Binding-site contacts:
Ligand atom C2 contacts residue THR115 of chain 1.B at 3.9 Å.
Ligand atom C1 contacts residue GLY116 of chain 1.B at 3.2 Å.
Ligand atom C12 contacts residue ILE100 of chain 1.B at 3.1 Å (hydrophobic).
Ligand atom N22 contacts residue VAL37 of chain 1.B at 4.5 Å.
Ligand atom SE1 contacts residue ASN102 of chain 1.B at 4.3 Å.
Ligand atom C11 contacts residue MET39 of chain 1.B at 4.4 Å (hydrophobic).
Ligand atom N22 contacts residue LEU68 of chain 1.B at 3.8 Å.
Ligand atom N22 contacts residue TYR82 of chain 1.B at 3.4 Å.
Ligand atom C22 contacts residue PHE35 of chain 1.B at 4.3 Å (hydrophobic).
Ligand atom C22 contacts residue TYR82 of chain 1.B at 4.1 Å (hydrophobic).
Ligand atom C2 contacts residue GLY116 of chain 1.B at 3.8 Å.
Ligand atom C12 contacts residue ASN102 of chain 1.B at 4.1 Å.
Ligand atom C4 contacts residue PHE35 of chain 1.B at 4.5 Å (hydrophobic).
Ligand atom C3 contacts residue ILE21 of chain 1.B at 4.3 Å (hydrophobic).
Ligand atom N21 contacts residue VAL37 of chain 1.B at 3.5 Å.
Ligand atom SE1 contacts residue PHE35 of chain 1.B at 4.4 Å.
Ligand atom C13 contacts residue ILE100 of chain 1.B at 4.1 Å (hydrophobic).
Ligand atom C3 contacts residue PHE35 of chain 1.B at 4.2 Å (hydrophobic).
Ligand atom C22 contacts residue PHE55 of chain 1.B at 4.2 Å (hydrophobic).
Ligand atom SE1 contacts residue VAL80 of chain 1.B at 4.4 Å.
Ligand atom C25 contacts residue VAL37 of chain 1.B at 4.1 Å (hydrophobic).
Ligand atom N22 contacts residue PHE55 of chain 1.B at 3.1 Å.
Ligand atom C24 contacts residue PHE35 of chain 1.B at 4.3 Å (hydrophobic).
Ligand atom C2 contacts residue ILE21 of chain 1.B at 4.2 Å (hydrophobic).
Ligand atom C11 contacts residue ILE100 of chain 1.B at 3.4 Å (hydrophobic).
Ligand atom C1 contacts residue ILE100 of chain 1.B at 4.0 Å (hydrophobic).
Ligand atom C22 contacts residue VAL37 of chain 1.B at 4.5 Å (hydrophobic).
Ligand atom C13 contacts residue ASN102 of chain 1.B at 3.6 Å.
Ligand atom C1 contacts residue MET114 of chain 1.B at 3.9 Å (hydrophobic).
Ligand atom C25 contacts residue PHE35 of chain 1.B at 4.2 Å (hydrophobic).
Ligand atom C1 contacts residue THR115 of chain 1.B at 3.0 Å.
Ligand atom N21 contacts residue PHE35 of chain 1.B at 4.3 Å.
Ligand atom C24 contacts residue ASN102 of chain 1.B at 4.2 Å.
Ligand atom C4 contacts residue VAL37 of chain 1.B at 3.8 Å (hydrophobic).

A small-molecule ligand and the protein it binds are described below.
Small molecule (SMILES): CCCCc1nc(N)[se]c1CCC

Sequence of chain 1.B:
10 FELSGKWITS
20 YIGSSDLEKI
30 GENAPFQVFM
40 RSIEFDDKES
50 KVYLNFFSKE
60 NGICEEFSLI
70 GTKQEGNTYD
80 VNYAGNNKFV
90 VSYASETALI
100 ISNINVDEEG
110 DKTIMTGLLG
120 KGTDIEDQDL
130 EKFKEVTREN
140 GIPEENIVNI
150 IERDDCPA